Sequence of chain 1.A:
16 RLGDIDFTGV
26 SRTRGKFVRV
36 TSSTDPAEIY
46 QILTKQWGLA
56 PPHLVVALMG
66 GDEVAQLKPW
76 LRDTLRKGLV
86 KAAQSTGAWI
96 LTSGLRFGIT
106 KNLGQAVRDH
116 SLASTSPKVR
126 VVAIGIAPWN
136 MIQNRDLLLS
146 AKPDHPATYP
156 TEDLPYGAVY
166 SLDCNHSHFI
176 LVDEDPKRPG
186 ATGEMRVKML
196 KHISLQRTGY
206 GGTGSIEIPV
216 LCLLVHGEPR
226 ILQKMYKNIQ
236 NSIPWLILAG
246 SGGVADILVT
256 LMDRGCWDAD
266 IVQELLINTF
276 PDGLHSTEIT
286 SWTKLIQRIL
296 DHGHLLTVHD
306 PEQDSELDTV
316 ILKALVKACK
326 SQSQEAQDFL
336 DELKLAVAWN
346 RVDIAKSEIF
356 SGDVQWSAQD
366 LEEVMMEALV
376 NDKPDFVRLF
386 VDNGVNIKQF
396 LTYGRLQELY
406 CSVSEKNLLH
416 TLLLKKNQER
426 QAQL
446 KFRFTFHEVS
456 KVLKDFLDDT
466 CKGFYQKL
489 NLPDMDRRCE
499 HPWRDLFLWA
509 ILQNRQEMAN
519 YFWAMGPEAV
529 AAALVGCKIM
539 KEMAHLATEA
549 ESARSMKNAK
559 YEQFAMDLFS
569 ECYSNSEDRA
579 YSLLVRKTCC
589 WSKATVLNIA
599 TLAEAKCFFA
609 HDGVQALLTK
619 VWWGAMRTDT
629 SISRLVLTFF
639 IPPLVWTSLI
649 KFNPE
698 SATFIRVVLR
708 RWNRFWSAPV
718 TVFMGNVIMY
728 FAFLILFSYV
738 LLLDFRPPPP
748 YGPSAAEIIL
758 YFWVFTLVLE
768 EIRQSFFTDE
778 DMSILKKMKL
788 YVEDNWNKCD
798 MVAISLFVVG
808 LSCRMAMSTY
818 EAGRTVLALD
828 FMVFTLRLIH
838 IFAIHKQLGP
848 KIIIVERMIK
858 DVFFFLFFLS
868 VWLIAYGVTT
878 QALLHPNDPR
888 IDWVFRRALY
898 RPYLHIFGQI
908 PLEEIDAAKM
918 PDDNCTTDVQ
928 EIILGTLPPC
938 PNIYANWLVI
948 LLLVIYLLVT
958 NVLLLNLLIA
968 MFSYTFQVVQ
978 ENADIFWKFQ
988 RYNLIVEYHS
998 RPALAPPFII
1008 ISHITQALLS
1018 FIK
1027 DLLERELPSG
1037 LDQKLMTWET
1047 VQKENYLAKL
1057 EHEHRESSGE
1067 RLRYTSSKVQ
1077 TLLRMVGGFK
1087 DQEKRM

Binding-site contacts:
Ligand atom C22 contacts residue YUY1 of chain 1.N at 3.6 Å.
Ligand atom C21 contacts residue ASP889 of chain 1.A at 4.0 Å.
Ligand atom C1 contacts residue YUY1 of chain 1.N at 4.1 Å.
Ligand atom C17 contacts residue YUY1 of chain 1.N at 4.2 Å.
Ligand atom C8 contacts residue YUY1 of chain 1.N at 4.3 Å.
Ligand atom C5 contacts residue PHE892 of chain 1.A at 4.4 Å (hydrophobic).
Ligand atom O1 contacts residue ASP889 of chain 1.A at 4.3 Å.
Ligand atom C12 contacts residue PHE892 of chain 1.A at 4.2 Å (hydrophobic).
Ligand atom C25 contacts residue PHE892 of chain 1.A at 4.0 Å (hydrophobic).
Ligand atom C13 contacts residue PHE892 of chain 1.A at 4.4 Å (hydrophobic).
Ligand atom C15 contacts residue YUY1 of chain 1.N at 3.9 Å.
Ligand atom C26 contacts residue YUY1 of chain 1.N at 3.9 Å.
Ligand atom C22 contacts residue ASP889 of chain 1.A at 4.0 Å.
Ligand atom C6 contacts residue PHE892 of chain 1.A at 3.7 Å (hydrophobic).
Ligand atom C20 contacts residue ILE888 of chain 1.A at 4.2 Å (hydrophobic).
Ligand atom C contacts residue YUY1 of chain 1.N at 3.1 Å.
Ligand atom C9 contacts residue PHE892 of chain 1.A at 4.3 Å (hydrophobic).
Ligand atom C16 contacts residue ASP889 of chain 1.A at 4.1 Å.
Ligand atom C10 contacts residue PHE892 of chain 1.A at 4.4 Å (hydrophobic).
Ligand atom C7 contacts residue PHE892 of chain 1.A at 4.2 Å (hydrophobic).
Ligand atom C19 contacts residue ILE888 of chain 1.A at 3.9 Å (hydrophobic).
Ligand atom C17 contacts residue ASP889 of chain 1.A at 4.3 Å.
Ligand atom C16 contacts residue YUY1 of chain 1.N at 3.6 Å.
Ligand atom C11 contacts residue PHE892 of chain 1.A at 3.6 Å (hydrophobic).

A protein and the small-molecule ligand that binds it are described below.
Small molecule (SMILES): C[C@@H]1CC[C@@]2(OC1)O[C@H]1C[C@H]3[C@@H]4CC=C5C[C@@H](O)CC[C@]5(C)[C@H]4CC[C@]3(C)[C@H]1[C@@H]2C